Binding-site contacts:
Ligand atom CBS contacts residue TYR29 of chain 1.A at 3.8 Å (hydrophobic).
Ligand atom OAS contacts residue ARG25 of chain 1.A at 2.9 Å (salt-bridge).
Ligand atom C4' contacts residue TYR81 of chain 1.A at 3.5 Å (hydrophobic).
Ligand atom CBW contacts residue TRP146 of chain 1.A at 3.8 Å (hydrophobic).
Ligand atom CBP contacts residue ARG25 of chain 1.A at 3.7 Å.
Ligand atom NBM contacts residue GLN78 of chain 1.A at 3.0 Å (h-bond).
Ligand atom CBL contacts residue TRP153 of chain 1.A at 3.7 Å (hydrophobic).
Ligand atom CBO contacts residue ARG25 of chain 1.A at 3.8 Å.
Ligand atom CBP contacts residue GLN78 of chain 1.A at 3.8 Å.
Ligand atom OAW contacts residue ARG25 of chain 1.A at 3.1 Å (salt-bridge).
Ligand atom CBN contacts residue ASP20 of chain 1.A at 3.5 Å.
Ligand atom CBN contacts residue GLN21 of chain 1.A at 3.8 Å.
Ligand atom CBO contacts residue ASP20 of chain 1.A at 3.7 Å.
Ligand atom C5' contacts residue TYR82 of chain 1.A at 3.7 Å (hydrophobic).
Ligand atom O4' contacts residue TYR81 of chain 1.A at 3.4 Å.
Ligand atom NBM contacts residue ASP20 of chain 1.A at 3.9 Å.
Ligand atom OBQ contacts residue ASP19 of chain 1.A at 3.9 Å.
Ligand atom OBQ contacts residue ASP20 of chain 1.A at 3.6 Å.
Ligand atom CBV contacts residue TRP153 of chain 1.A at 3.7 Å (hydrophobic).
Ligand atom PAU contacts residue TYR82 of chain 1.A at 3.5 Å.
Ligand atom CBI contacts residue TYR29 of chain 1.A at 3.3 Å (hydrophobic).
Ligand atom OAY contacts residue ARG25 of chain 1.A at 3.4 Å.
Ligand atom OBT contacts residue GLN78 of chain 1.A at 3.5 Å (h-bond).
Ligand atom CBO contacts residue TYR82 of chain 1.A at 3.4 Å (hydrophobic).
Ligand atom OAR contacts residue TYR29 of chain 1.A at 3.5 Å.
Ligand atom C5' contacts residue TYR81 of chain 1.A at 3.9 Å (hydrophobic).
Ligand atom OAV contacts residue TYR82 of chain 1.A at 3.5 Å.
Ligand atom CBN contacts residue GLN78 of chain 1.A at 3.4 Å.
Ligand atom CBR contacts residue ARG26 of chain 1.A at 3.9 Å.
Ligand atom OAW contacts residue TYR82 of chain 1.A at 2.7 Å (h-bond).
Ligand atom CBV contacts residue GLN191 of chain 1.A at 3.8 Å.
Ligand atom OBQ contacts residue GLN21 of chain 1.A at 2.8 Å (h-bond).
Ligand atom CBK contacts residue GLN78 of chain 1.A at 3.1 Å.
Ligand atom O1 contacts residue ARG25 of chain 1.A at 3.7 Å.
Ligand atom CBO contacts residue GLN78 of chain 1.A at 3.8 Å.
Ligand atom CBS contacts residue TRP153 of chain 1.A at 3.7 Å (hydrophobic).
Ligand atom O5' contacts residue TYR82 of chain 1.A at 3.3 Å (h-bond).
Ligand atom OBQ contacts residue GLN78 of chain 1.A at 3.7 Å.
Ligand atom CBP contacts residue TYR82 of chain 1.A at 3.2 Å (hydrophobic).
Ligand atom NAX contacts residue GLN78 of chain 1.A at 3.5 Å (h-bond).

Sequence of chain 1.A:
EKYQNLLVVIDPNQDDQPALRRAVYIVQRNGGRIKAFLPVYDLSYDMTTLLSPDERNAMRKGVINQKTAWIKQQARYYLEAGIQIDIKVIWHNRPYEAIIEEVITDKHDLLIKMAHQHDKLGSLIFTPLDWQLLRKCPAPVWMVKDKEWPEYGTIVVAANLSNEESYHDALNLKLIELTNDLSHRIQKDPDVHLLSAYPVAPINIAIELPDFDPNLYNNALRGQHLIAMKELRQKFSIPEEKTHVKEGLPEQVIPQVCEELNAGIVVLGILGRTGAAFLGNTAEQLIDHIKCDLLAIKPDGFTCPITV

A protein and the small-molecule ligand that binds it are described below.
Small molecule (SMILES): CCCCCCCCCCC[C@@H](O)CC(=O)O[C@H]1[C@H](O)[C@@H](CO)O[C@H](O[P](=O)(O)O[P](=O)(O)OC[C@H]2O[C@@H](n3ccc(=O)[nH]c3=O)[C@H](O)[C@@H]2O)[C@@H]1NC(C)=O